Sequence of chain 1.A:
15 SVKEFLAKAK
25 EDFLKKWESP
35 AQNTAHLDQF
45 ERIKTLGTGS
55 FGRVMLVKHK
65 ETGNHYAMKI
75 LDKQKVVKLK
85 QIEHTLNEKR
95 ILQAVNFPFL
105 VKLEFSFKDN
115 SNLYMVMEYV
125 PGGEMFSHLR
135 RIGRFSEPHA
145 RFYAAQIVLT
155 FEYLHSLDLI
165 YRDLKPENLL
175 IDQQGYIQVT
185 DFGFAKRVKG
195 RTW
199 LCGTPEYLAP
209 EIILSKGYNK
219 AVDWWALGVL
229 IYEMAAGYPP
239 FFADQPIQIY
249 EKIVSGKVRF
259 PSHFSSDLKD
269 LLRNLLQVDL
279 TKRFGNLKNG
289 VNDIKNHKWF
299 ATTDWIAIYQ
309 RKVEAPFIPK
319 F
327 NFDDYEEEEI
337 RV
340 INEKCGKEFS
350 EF

A protein and the small-molecule ligand that binds it are described below.
Small molecule (SMILES): c1nc(N2CCNCC2)c2cc[nH]c2n1

Binding-site contacts:
Ligand atom C1 contacts residue ILE304 of chain 1.A at 4.2 Å (hydrophobic).
Ligand atom C6 contacts residue GLU156 of chain 1.A at 3.9 Å.
Ligand atom N4 contacts residue LYS293 of chain 1.A at 3.1 Å (salt-bridge).
Ligand atom N3 contacts residue VAL16 of chain 1.A at 4.2 Å.
Ligand atom C5 contacts residue TYR307 of chain 1.A at 4.2 Å (hydrophobic).
Ligand atom N4 contacts residue VAL16 of chain 1.A at 4.0 Å.
Ligand atom C9 contacts residue ILE304 of chain 1.A at 4.4 Å (hydrophobic).
Ligand atom C8 contacts residue PHE101 of chain 1.A at 3.8 Å (hydrophobic).
Ligand atom C6 contacts residue LYS293 of chain 1.A at 4.0 Å.
Ligand atom N2 contacts residue VAL16 of chain 1.A at 4.0 Å.
Ligand atom C6 contacts residue VAL16 of chain 1.A at 4.0 Å (hydrophobic).
Ligand atom N2 contacts residue ILE304 of chain 1.A at 3.8 Å.
Ligand atom C6 contacts residue LEU153 of chain 1.A at 3.6 Å (hydrophobic).
Ligand atom N contacts residue TYR307 of chain 1.A at 4.3 Å.
Ligand atom N3 contacts residue GLU156 of chain 1.A at 3.2 Å (salt-bridge).
Ligand atom C9 contacts residue VAL16 of chain 1.A at 3.7 Å (hydrophobic).
Ligand atom N4 contacts residue GLU156 of chain 1.A at 4.1 Å.
Ligand atom C7 contacts residue TYR307 of chain 1.A at 3.7 Å (hydrophobic).
Ligand atom C8 contacts residue TYR307 of chain 1.A at 4.3 Å (hydrophobic).
Ligand atom N3 contacts residue LEU153 of chain 1.A at 3.5 Å.
Ligand atom C contacts residue PHE19 of chain 1.A at 3.6 Å (hydrophobic).
Ligand atom C1 contacts residue TYR307 of chain 1.A at 3.5 Å (hydrophobic).
Ligand atom C7 contacts residue PHE101 of chain 1.A at 4.3 Å (hydrophobic).
Ligand atom C9 contacts residue TRP303 of chain 1.A at 4.4 Å (hydrophobic).
Ligand atom C2 contacts residue PHE19 of chain 1.A at 4.2 Å (hydrophobic).
Ligand atom C9 contacts residue LYS293 of chain 1.A at 3.9 Å.
Ligand atom N4 contacts residue LEU153 of chain 1.A at 3.6 Å.
Ligand atom C8 contacts residue GLU156 of chain 1.A at 4.2 Å.
Ligand atom C8 contacts residue LEU153 of chain 1.A at 4.5 Å (hydrophobic).
Ligand atom C3 contacts residue GLN308 of chain 1.A at 4.1 Å.
Ligand atom C7 contacts residue PHE19 of chain 1.A at 3.5 Å (hydrophobic).
Ligand atom C3 contacts residue ILE304 of chain 1.A at 3.8 Å (hydrophobic).
Ligand atom C2 contacts residue SER15 of chain 1.A at 4.2 Å.
Ligand atom N3 contacts residue LYS293 of chain 1.A at 4.3 Å.
Ligand atom C8 contacts residue PHE19 of chain 1.A at 3.8 Å (hydrophobic).